Binding-site contacts:
Ligand atom C9 contacts residue ALA496 of chain 1.A at 3.5 Å (hydrophobic).
Ligand atom C14 contacts residue TYR317 of chain 1.A at 3.8 Å (hydrophobic).
Ligand atom C4 contacts residue ALA496 of chain 1.A at 3.6 Å (hydrophobic).
Ligand atom C2 contacts residue VAL318 of chain 1.A at 3.8 Å (hydrophobic).
Ligand atom C2 contacts residue SER322 of chain 1.A at 3.9 Å.
Ligand atom C10 contacts residue GLY495 of chain 1.A at 3.5 Å.
Ligand atom C13 contacts residue TYR354 of chain 1.A at 3.5 Å (hydrophobic).
Ligand atom O1 contacts residue SER499 of chain 1.A at 3.4 Å (h-bond).
Ligand atom C14 contacts residue TYR354 of chain 1.A at 3.5 Å (hydrophobic).
Ligand atom N1 contacts residue VAL318 of chain 1.A at 3.7 Å.
Ligand atom C12 contacts residue TRP356 of chain 1.A at 3.6 Å (hydrophobic).
Ligand atom CL4 contacts residue SER499 of chain 1.A at 3.4 Å.
Ligand atom C10 contacts residue MET491 of chain 1.A at 3.3 Å (hydrophobic).
Ligand atom C13 contacts residue LEU321 of chain 1.A at 3.8 Å (hydrophobic).
Ligand atom CL4 contacts residue LEU500 of chain 1.A at 3.6 Å.
Ligand atom C7 contacts residue LEU321 of chain 1.A at 3.8 Å (hydrophobic).
Ligand atom C9 contacts residue GLY495 of chain 1.A at 3.9 Å.
Ligand atom CL2 contacts residue ILE492 of chain 1.A at 3.4 Å.
Ligand atom CL2 contacts residue SER322 of chain 1.A at 3.6 Å.
Ligand atom C11 contacts residue TRP356 of chain 1.A at 3.9 Å (hydrophobic).
Ligand atom C5 contacts residue ALA496 of chain 1.A at 3.5 Å (hydrophobic).
Ligand atom C10 contacts residue ALA496 of chain 1.A at 3.4 Å (hydrophobic).
Ligand atom C14 contacts residue SER499 of chain 1.A at 3.3 Å.
Ligand atom C4 contacts residue VAL318 of chain 1.A at 3.5 Å (hydrophobic).
Ligand atom C1 contacts residue TYR324 of chain 1.A at 3.5 Å (hydrophobic).
Ligand atom O1 contacts residue TYR354 of chain 1.A at 2.7 Å (h-bond).
Ligand atom C13 contacts residue TYR317 of chain 1.A at 3.7 Å (hydrophobic).
Ligand atom C3 contacts residue VAL318 of chain 1.A at 3.4 Å (hydrophobic).
Ligand atom C1 contacts residue ILE492 of chain 1.A at 3.9 Å (hydrophobic).
Ligand atom CL2 contacts residue LEU321 of chain 1.A at 3.6 Å.
Ligand atom C11 contacts residue MET491 of chain 1.A at 4.0 Å (hydrophobic).
Ligand atom O1 contacts residue TYR317 of chain 1.A at 3.7 Å.
Ligand atom C1 contacts residue SER322 of chain 1.A at 3.7 Å.
Ligand atom CL4 contacts residue ALA496 of chain 1.A at 3.9 Å.
Ligand atom O2 contacts residue VAL318 of chain 1.A at 3.2 Å.
Ligand atom C11 contacts residue GLY495 of chain 1.A at 3.8 Å.
Ligand atom C14 contacts residue VAL318 of chain 1.A at 4.0 Å (hydrophobic).
Ligand atom C6 contacts residue TYR324 of chain 1.A at 3.6 Å (hydrophobic).
Ligand atom O2 contacts residue SER499 of chain 1.A at 2.5 Å (h-bond).
Ligand atom C5 contacts residue VAL318 of chain 1.A at 4.0 Å (hydrophobic).

A protein and the small-molecule ligand that binds it are described below.
Small molecule (SMILES): O=C(O)Cc1ccccc1Nc1c(Cl)cccc1Cl

Sequence of chain 1.A:
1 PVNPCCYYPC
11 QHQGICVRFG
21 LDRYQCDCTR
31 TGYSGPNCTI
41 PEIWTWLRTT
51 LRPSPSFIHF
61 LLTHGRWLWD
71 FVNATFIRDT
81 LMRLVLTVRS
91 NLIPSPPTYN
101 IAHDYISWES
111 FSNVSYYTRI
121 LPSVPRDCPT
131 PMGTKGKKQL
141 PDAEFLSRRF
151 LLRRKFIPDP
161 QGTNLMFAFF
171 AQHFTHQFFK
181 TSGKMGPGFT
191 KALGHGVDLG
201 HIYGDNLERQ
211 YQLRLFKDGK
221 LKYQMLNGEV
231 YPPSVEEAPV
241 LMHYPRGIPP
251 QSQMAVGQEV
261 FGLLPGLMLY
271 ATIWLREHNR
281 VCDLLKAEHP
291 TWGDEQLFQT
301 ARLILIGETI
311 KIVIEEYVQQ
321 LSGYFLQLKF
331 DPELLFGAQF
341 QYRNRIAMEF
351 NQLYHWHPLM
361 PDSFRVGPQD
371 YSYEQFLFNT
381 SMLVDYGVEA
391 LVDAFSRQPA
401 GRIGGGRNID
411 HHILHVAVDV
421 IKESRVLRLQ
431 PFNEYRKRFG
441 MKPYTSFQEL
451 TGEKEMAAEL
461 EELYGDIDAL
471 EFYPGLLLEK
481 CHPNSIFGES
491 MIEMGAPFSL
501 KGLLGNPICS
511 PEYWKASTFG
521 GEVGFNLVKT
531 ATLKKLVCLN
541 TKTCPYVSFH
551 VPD